Sequence of chain 1.A:
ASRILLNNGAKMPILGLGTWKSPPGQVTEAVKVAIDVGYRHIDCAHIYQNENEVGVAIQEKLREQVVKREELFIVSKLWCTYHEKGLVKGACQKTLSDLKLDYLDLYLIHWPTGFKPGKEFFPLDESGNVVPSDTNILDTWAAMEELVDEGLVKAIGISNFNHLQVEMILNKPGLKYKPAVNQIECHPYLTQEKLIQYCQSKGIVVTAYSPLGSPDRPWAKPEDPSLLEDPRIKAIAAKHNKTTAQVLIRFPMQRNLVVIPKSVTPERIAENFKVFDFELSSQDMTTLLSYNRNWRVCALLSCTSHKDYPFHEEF

Binding-site contacts:
Ligand atom C4 contacts residue TRP21 of chain 1.A at 3.6 Å (hydrophobic).
Ligand atom O3 contacts residue NAP1 of chain 1.B at 3.1 Å.
Ligand atom O3 contacts residue HIS111 of chain 1.A at 2.7 Å (h-bond).
Ligand atom C1 contacts residue TRP220 of chain 1.A at 3.6 Å (hydrophobic).
Ligand atom N1 contacts residue TRP220 of chain 1.A at 3.3 Å.
Ligand atom C17 contacts residue NAP1 of chain 1.B at 3.4 Å.
Ligand atom C3 contacts residue TRP21 of chain 1.A at 3.7 Å (hydrophobic).
Ligand atom C12 contacts residue TRP112 of chain 1.A at 3.5 Å (hydrophobic).
Ligand atom S1 contacts residue TRP112 of chain 1.A at 3.7 Å.
Ligand atom C14 contacts residue TRP112 of chain 1.A at 3.4 Å (hydrophobic).
Ligand atom C13 contacts residue TRP112 of chain 1.A at 3.4 Å (hydrophobic).
Ligand atom O1 contacts residue PHE123 of chain 1.A at 3.7 Å.
Ligand atom C18 contacts residue NAP1 of chain 1.B at 3.5 Å.
Ligand atom O3 contacts residue TYR49 of chain 1.A at 2.6 Å (h-bond).
Ligand atom F3 contacts residue PRO311 of chain 1.A at 3.1 Å.
Ligand atom N2 contacts residue CYS299 of chain 1.A at 3.6 Å (h-bond).
Ligand atom F1 contacts residue THR114 of chain 1.A at 3.3 Å.
Ligand atom F2 contacts residue THR114 of chain 1.A at 3.2 Å.
Ligand atom C11 contacts residue TRP112 of chain 1.A at 3.3 Å (hydrophobic).
Ligand atom N3 contacts residue TRP112 of chain 1.A at 3.6 Å.
Ligand atom C14 contacts residue THR114 of chain 1.A at 3.5 Å.
Ligand atom F2 contacts residue TYR310 of chain 1.A at 3.5 Å.
Ligand atom O2 contacts residue TRP112 of chain 1.A at 3.1 Å (h-bond).
Ligand atom C17 contacts residue TRP21 of chain 1.A at 3.7 Å (hydrophobic).
Ligand atom C18 contacts residue HIS111 of chain 1.A at 3.3 Å.
Ligand atom O2 contacts residue NAP1 of chain 1.B at 3.6 Å.
Ligand atom F1 contacts residue TRP112 of chain 1.A at 3.3 Å.
Ligand atom C10 contacts residue TRP112 of chain 1.A at 3.7 Å (hydrophobic).
Ligand atom C16 contacts residue TRP112 of chain 1.A at 3.4 Å (hydrophobic).
Ligand atom C9 contacts residue TRP220 of chain 1.A at 3.4 Å (hydrophobic).
Ligand atom O2 contacts residue HIS111 of chain 1.A at 3.1 Å (h-bond).
Ligand atom C7 contacts residue TRP21 of chain 1.A at 3.4 Å (hydrophobic).
Ligand atom N3 contacts residue LEU301 of chain 1.A at 3.2 Å (h-bond).
Ligand atom F2 contacts residue CYS304 of chain 1.A at 3.1 Å.
Ligand atom C8 contacts residue TRP21 of chain 1.A at 3.1 Å (hydrophobic).
Ligand atom F1 contacts residue PRO311 of chain 1.A at 3.2 Å.
Ligand atom C5 contacts residue PHE123 of chain 1.A at 3.4 Å (hydrophobic).
Ligand atom C15 contacts residue TRP112 of chain 1.A at 3.4 Å (hydrophobic).
Ligand atom O1 contacts residue TRP220 of chain 1.A at 3.6 Å.
Ligand atom F3 contacts residue TYR310 of chain 1.A at 3.2 Å.

The protein below binds the small molecule below.
Small molecule (SMILES): O=C(O)Cc1nn(Cc2nc3cc(C(F)(F)F)ccc3s2)c(=O)c2ccccc12